Sequence of chain 1.DB:
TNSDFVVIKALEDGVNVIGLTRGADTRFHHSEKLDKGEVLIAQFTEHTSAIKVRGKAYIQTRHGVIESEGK

Binding-site contacts:
Ligand atom N contacts residue THR23 of chain 1.DB at 2.8 Å (h-bond).
Ligand atom CE2 contacts residue THR50 of chain 1.CB at 3.9 Å.
Ligand atom CD2 contacts residue THR50 of chain 1.CB at 3.9 Å.
Ligand atom O contacts residue THR23 of chain 1.DB at 3.9 Å.
Ligand atom NE1 contacts residue ALA44 of chain 1.CB at 3.8 Å.
Ligand atom O contacts residue THR47 of chain 1.CB at 3.7 Å.
Ligand atom O contacts residue ARG24 of chain 1.DB at 3.5 Å.
Ligand atom O contacts residue SER51 of chain 1.DB at 2.8 Å (h-bond).
Ligand atom C contacts residue GLY25 of chain 1.DB at 3.4 Å.
Ligand atom OXT contacts residue THR47 of chain 1.CB at 2.7 Å (h-bond).
Ligand atom CD1 contacts residue THR47 of chain 1.CB at 3.9 Å.
Ligand atom CA contacts residue GLY25 of chain 1.DB at 3.6 Å.
Ligand atom CD1 contacts residue ALA52 of chain 1.DB at 4.0 Å (hydrophobic).
Ligand atom N contacts residue THR28 of chain 1.DB at 2.8 Å (h-bond).
Ligand atom C contacts residue THR50 of chain 1.CB at 3.8 Å.
Ligand atom CB contacts residue THR23 of chain 1.DB at 3.7 Å.
Ligand atom CG contacts residue SER51 of chain 1.DB at 3.9 Å.
Ligand atom N contacts residue GLY25 of chain 1.DB at 2.9 Å (h-bond).
Ligand atom CZ2 contacts residue ILE53 of chain 1.CB at 3.8 Å (hydrophobic).
Ligand atom CE3 contacts residue HIS32 of chain 1.CB at 3.8 Å.
Ligand atom OXT contacts residue HIS49 of chain 1.CB at 3.8 Å.
Ligand atom CA contacts residue SER51 of chain 1.DB at 3.9 Å.
Ligand atom CZ3 contacts residue GLY21 of chain 1.CB at 3.5 Å.
Ligand atom O contacts residue GLY25 of chain 1.DB at 3.1 Å (h-bond).
Ligand atom N contacts residue ASP27 of chain 1.DB at 3.1 Å (salt-bridge).
Ligand atom CH2 contacts residue GLY21 of chain 1.CB at 3.5 Å.
Ligand atom OXT contacts residue THR50 of chain 1.CB at 2.7 Å (h-bond).
Ligand atom CB contacts residue THR28 of chain 1.DB at 3.5 Å.
Ligand atom CD1 contacts residue GLN45 of chain 1.CB at 3.5 Å.
Ligand atom C contacts residue THR47 of chain 1.CB at 3.6 Å.
Ligand atom CE2 contacts residue GLN45 of chain 1.CB at 3.9 Å.
Ligand atom CZ2 contacts residue THR50 of chain 1.CB at 3.9 Å.
Ligand atom CH2 contacts residue ILE20 of chain 1.CB at 4.0 Å (hydrophobic).
Ligand atom C contacts residue SER51 of chain 1.DB at 3.5 Å.
Ligand atom CZ3 contacts residue HIS32 of chain 1.CB at 3.8 Å.
Ligand atom CA contacts residue THR23 of chain 1.DB at 3.8 Å.
Ligand atom NE1 contacts residue GLN45 of chain 1.CB at 2.8 Å (h-bond).
Ligand atom CB contacts residue SER51 of chain 1.DB at 3.4 Å.
Ligand atom CD1 contacts residue SER51 of chain 1.DB at 3.5 Å.
Ligand atom CA contacts residue THR28 of chain 1.DB at 3.1 Å.

Sequence of chain 1.CB:
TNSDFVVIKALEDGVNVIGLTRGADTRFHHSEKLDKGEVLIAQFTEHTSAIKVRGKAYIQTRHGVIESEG

The small molecule below binds the protein below.
Small molecule (SMILES): N[C@@H](Cc1c[nH]c2ccccc12)C(=O)O